Binding-site contacts:
Ligand atom C4 contacts residue DA5 of chain 1.B at 3.4 Å.
Ligand atom N3 contacts residue DA5 of chain 1.B at 3.6 Å.
Ligand atom O1G contacts residue ASP196 of chain 1.A at 3.0 Å (salt-bridge).
Ligand atom O4 contacts residue DA5 of chain 1.B at 3.1 Å.
Ligand atom O4 contacts residue DA1 of chain 1.C at 3.1 Å (h-bond).
Ligand atom O2B contacts residue ARG189 of chain 1.A at 2.8 Å (salt-bridge).
Ligand atom O1B contacts residue MG1 of chain 1.E at 2.1 Å.
Ligand atom O4 contacts residue LYS293 of chain 1.A at 3.5 Å.
Ligand atom O1B contacts residue GLY185 of chain 1.A at 3.4 Å.
Ligand atom C5M contacts residue DA5 of chain 1.B at 3.6 Å.
Ligand atom O1B contacts residue ASP198 of chain 1.A at 3.1 Å (salt-bridge).
Ligand atom O1A contacts residue ASP196 of chain 1.A at 3.2 Å (salt-bridge).
Ligand atom PA contacts residue MG1 of chain 1.E at 3.3 Å.
Ligand atom C4' contacts residue PHE289 of chain 1.A at 3.5 Å (hydrophobic).
Ligand atom PB contacts residue MG1 of chain 1.E at 3.2 Å.
Ligand atom C2' contacts residue ASN296 of chain 1.A at 3.3 Å.
Ligand atom O3G contacts residue SER186 of chain 1.A at 2.7 Å (h-bond).
Ligand atom O1B contacts residue SER186 of chain 1.A at 3.1 Å (h-bond).
Ligand atom C2' contacts residue THR288 of chain 1.A at 3.3 Å.
Ligand atom PG contacts residue SER186 of chain 1.A at 3.7 Å.
Ligand atom O1G contacts residue MG1 of chain 1.E at 2.2 Å.
Ligand atom N3 contacts residue DA1 of chain 1.C at 2.7 Å (h-bond).
Ligand atom C1' contacts residue THR288 of chain 1.A at 3.4 Å.
Ligand atom O2 contacts residue ASN296 of chain 1.A at 3.1 Å (h-bond).
Ligand atom O2 contacts residue DA1 of chain 1.C at 3.5 Å.
Ligand atom PG contacts residue GLY195 of chain 1.A at 3.5 Å.
Ligand atom O4' contacts residue DA5 of chain 1.B at 3.5 Å.
Ligand atom O3B contacts residue MG1 of chain 1.E at 3.5 Å.
Ligand atom C2' contacts residue GLY291 of chain 1.A at 3.6 Å.
Ligand atom C1' contacts residue ASN296 of chain 1.A at 3.7 Å.
Ligand atom O5' contacts residue DA5 of chain 1.B at 3.3 Å.
Ligand atom PG contacts residue MG1 of chain 1.E at 3.4 Å.
Ligand atom C2 contacts residue DA1 of chain 1.C at 3.6 Å.
Ligand atom O1G contacts residue GLY195 of chain 1.A at 3.4 Å (h-bond).
Ligand atom O1A contacts residue ASP198 of chain 1.A at 3.2 Å (salt-bridge).
Ligand atom O3G contacts residue GLY195 of chain 1.A at 2.9 Å (h-bond).
Ligand atom O3G contacts residue SER194 of chain 1.A at 3.5 Å.
Ligand atom O3A contacts residue MG1 of chain 1.E at 3.6 Å.
Ligand atom C5' contacts residue ASP198 of chain 1.A at 3.5 Å.
Ligand atom O1A contacts residue MG1 of chain 1.E at 2.2 Å.

Sequence of chain 1.A:
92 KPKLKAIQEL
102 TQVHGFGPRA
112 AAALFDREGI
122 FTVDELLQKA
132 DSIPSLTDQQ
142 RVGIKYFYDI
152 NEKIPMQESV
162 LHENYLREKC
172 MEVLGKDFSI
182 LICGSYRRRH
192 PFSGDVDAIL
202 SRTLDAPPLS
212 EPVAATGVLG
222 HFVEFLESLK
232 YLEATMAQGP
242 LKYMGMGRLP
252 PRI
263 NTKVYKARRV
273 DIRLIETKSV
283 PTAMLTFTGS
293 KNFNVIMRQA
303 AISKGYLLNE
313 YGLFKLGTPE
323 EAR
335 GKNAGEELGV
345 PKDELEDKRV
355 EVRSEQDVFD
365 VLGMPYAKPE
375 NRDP

This protein binds this small molecule.
Small molecule (SMILES): Cc1cn([C@H]2CC[C@@H](CO[P](=O)(O)O[P](=O)(O)OP(=O)(O)O)O2)c(=O)[nH]c1=O